Sequence of chain 1.A:
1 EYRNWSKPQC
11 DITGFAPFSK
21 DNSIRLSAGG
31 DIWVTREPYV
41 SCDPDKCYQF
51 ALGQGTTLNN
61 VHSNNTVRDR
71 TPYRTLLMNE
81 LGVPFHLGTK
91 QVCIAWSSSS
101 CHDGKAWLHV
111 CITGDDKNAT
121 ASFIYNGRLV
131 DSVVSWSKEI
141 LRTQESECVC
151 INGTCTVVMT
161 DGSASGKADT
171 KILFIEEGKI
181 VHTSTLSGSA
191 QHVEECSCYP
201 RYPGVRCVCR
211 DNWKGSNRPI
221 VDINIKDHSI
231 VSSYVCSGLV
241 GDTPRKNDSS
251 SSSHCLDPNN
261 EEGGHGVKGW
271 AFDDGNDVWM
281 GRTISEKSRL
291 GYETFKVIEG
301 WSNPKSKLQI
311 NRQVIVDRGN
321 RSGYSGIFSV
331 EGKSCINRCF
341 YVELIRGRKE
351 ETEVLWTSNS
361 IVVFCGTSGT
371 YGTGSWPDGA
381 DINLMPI

The small molecule below binds the protein below.
Small molecule (SMILES): [H]/N=C(/N)N[C@H]1C[C@@H](S(=O)(=O)O)O[C@@H]([C@H](O)[C@H](O)CO)[C@@H]1NC(C)=O

Binding-site contacts:
Ligand atom O01 contacts residue ARG36 of chain 1.A at 3.1 Å (salt-bridge).
Ligand atom O24 contacts residue ARG289 of chain 1.A at 2.8 Å (salt-bridge).
Ligand atom O24 contacts residue HIS265 of chain 1.A at 3.4 Å.
Ligand atom C8 contacts residue ARG210 of chain 1.A at 3.7 Å.
Ligand atom S02 contacts residue ARG289 of chain 1.A at 3.8 Å.
Ligand atom S02 contacts residue TYR324 of chain 1.A at 3.7 Å.
Ligand atom O01 contacts residue TYR324 of chain 1.A at 3.7 Å.
Ligand atom O9 contacts residue ARG142 of chain 1.A at 3.2 Å (salt-bridge).
Ligand atom C11 contacts residue ARG142 of chain 1.A at 3.7 Å.
Ligand atom C07 contacts residue TRP96 of chain 1.A at 3.5 Å (hydrophobic).
Ligand atom C9 contacts residue ALA164 of chain 1.A at 3.5 Å (hydrophobic).
Ligand atom C3 contacts residue GLU37 of chain 1.A at 3.8 Å.
Ligand atom C11 contacts residue ILE140 of chain 1.A at 3.8 Å (hydrophobic).
Ligand atom C8 contacts residue GLU194 of chain 1.A at 3.6 Å.
Ligand atom N08 contacts residue ASP69 of chain 1.A at 2.9 Å (salt-bridge).
Ligand atom O9 contacts residue GLU194 of chain 1.A at 2.4 Å (salt-bridge).
Ligand atom C11 contacts residue TRP96 of chain 1.A at 3.7 Å (hydrophobic).
Ligand atom O23 contacts residue GOL1 of chain 1.F at 3.1 Å (h-bond).
Ligand atom N06 contacts residue ASP69 of chain 1.A at 3.0 Å (salt-bridge).
Ligand atom N08 contacts residue ARG74 of chain 1.A at 3.2 Å (salt-bridge).
Ligand atom N06 contacts residue GLU37 of chain 1.A at 3.5 Å (salt-bridge).
Ligand atom C3 contacts residue ASP69 of chain 1.A at 3.4 Å.
Ligand atom C9 contacts residue GLU194 of chain 1.A at 3.2 Å.
Ligand atom O8 contacts residue ARG210 of chain 1.A at 3.5 Å (salt-bridge).
Ligand atom C9 contacts residue ASN212 of chain 1.A at 3.8 Å.
Ligand atom C3 contacts residue TYR324 of chain 1.A at 3.6 Å (hydrophobic).
Ligand atom O01 contacts residue ARG289 of chain 1.A at 2.9 Å (salt-bridge).
Ligand atom N09 contacts residue TRP96 of chain 1.A at 3.4 Å (h-bond).
Ligand atom N08 contacts residue GLU37 of chain 1.A at 3.8 Å.
Ligand atom N09 contacts residue GLU145 of chain 1.A at 3.2 Å (salt-bridge).
Ligand atom O24 contacts residue TYR324 of chain 1.A at 3.8 Å.
Ligand atom O10 contacts residue ASP69 of chain 1.A at 3.8 Å.
Ligand atom O8 contacts residue GLU194 of chain 1.A at 2.6 Å (salt-bridge).
Ligand atom O10 contacts residue ARG70 of chain 1.A at 2.9 Å (salt-bridge).
Ligand atom C2 contacts residue TYR324 of chain 1.A at 3.0 Å (hydrophobic).
Ligand atom O9 contacts residue ALA164 of chain 1.A at 3.5 Å.
Ligand atom O24 contacts residue ARG210 of chain 1.A at 3.2 Å (salt-bridge).
Ligand atom C07 contacts residue GLU37 of chain 1.A at 3.7 Å.
Ligand atom N08 contacts residue TRP96 of chain 1.A at 2.8 Å (h-bond).
Ligand atom C4 contacts residue ASP69 of chain 1.A at 3.7 Å.